This small molecule binds to this protein.
Small molecule (SMILES): COCc1cc(Br)ccn1

Sequence of chain 1.A:
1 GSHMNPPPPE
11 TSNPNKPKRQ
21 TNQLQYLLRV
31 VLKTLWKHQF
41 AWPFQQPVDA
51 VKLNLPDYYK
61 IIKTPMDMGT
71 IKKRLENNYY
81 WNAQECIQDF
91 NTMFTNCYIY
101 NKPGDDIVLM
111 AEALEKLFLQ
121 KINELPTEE

Binding-site contacts:
Ligand atom C1 contacts residue TYR100 of chain 1.A at 4.1 Å (hydrophobic).
Ligand atom C7 contacts residue ILE107 of chain 1.A at 4.2 Å (hydrophobic).
Ligand atom O1 contacts residue ASN101 of chain 1.A at 2.6 Å (h-bond).
Ligand atom C7 contacts residue VAL48 of chain 1.A at 4.1 Å (hydrophobic).
Ligand atom C7 contacts residue TYR58 of chain 1.A at 4.2 Å (hydrophobic).
Ligand atom C1 contacts residue LEU55 of chain 1.A at 3.7 Å (hydrophobic).
Ligand atom C2 contacts residue LEU55 of chain 1.A at 3.4 Å (hydrophobic).
Ligand atom N1 contacts residue TYR58 of chain 1.A at 3.8 Å.
Ligand atom C5 contacts residue ILE107 of chain 1.A at 4.2 Å (hydrophobic).
Ligand atom O1 contacts residue LEU55 of chain 1.A at 4.1 Å.
Ligand atom C6 contacts residue VAL48 of chain 1.A at 3.5 Å (hydrophobic).
Ligand atom C2 contacts residue ASN101 of chain 1.A at 3.2 Å.
Ligand atom C3 contacts residue LEU55 of chain 1.A at 4.2 Å (hydrophobic).
Ligand atom C3 contacts residue TYR100 of chain 1.A at 4.3 Å (hydrophobic).
Ligand atom C4 contacts residue VAL48 of chain 1.A at 4.3 Å (hydrophobic).
Ligand atom O1 contacts residue TYR100 of chain 1.A at 4.1 Å.
Ligand atom O1 contacts residue ILE107 of chain 1.A at 4.3 Å.
Ligand atom BR1 contacts residue VAL48 of chain 1.A at 4.1 Å.
Ligand atom C3 contacts residue ASN101 of chain 1.A at 3.8 Å.
Ligand atom C4 contacts residue LEU55 of chain 1.A at 4.3 Å (hydrophobic).
Ligand atom C3 contacts residue TYR58 of chain 1.A at 4.2 Å (hydrophobic).
Ligand atom C1 contacts residue ASN101 of chain 1.A at 3.4 Å.
Ligand atom C2 contacts residue TYR58 of chain 1.A at 4.4 Å (hydrophobic).
Ligand atom BR1 contacts residue PRO43 of chain 1.A at 3.6 Å.
Ligand atom C4 contacts residue LEU53 of chain 1.A at 4.2 Å (hydrophobic).
Ligand atom BR1 contacts residue LEU53 of chain 1.A at 3.9 Å.
Ligand atom C7 contacts residue CYS97 of chain 1.A at 4.5 Å (hydrophobic).
Ligand atom C5 contacts residue VAL48 of chain 1.A at 3.7 Å (hydrophobic).
Ligand atom C7 contacts residue ASN101 of chain 1.A at 3.7 Å.
Ligand atom N1 contacts residue TYR100 of chain 1.A at 4.2 Å.
Ligand atom C6 contacts residue ILE107 of chain 1.A at 4.0 Å (hydrophobic).
Ligand atom C2 contacts residue TYR100 of chain 1.A at 3.3 Å (hydrophobic).
Ligand atom N1 contacts residue ASN101 of chain 1.A at 3.0 Å (h-bond).